The small molecule below binds the protein below.
Small molecule (SMILES): Nc1nccc(Nc2cc(-c3cc4ccccc4o3)c3[nH]ncc3c2)n1

Binding-site contacts:
Ligand atom C13 contacts residue THR166 of chain 1.J at 4.0 Å.
Ligand atom C19 contacts residue ASP167 of chain 1.J at 3.4 Å.
Ligand atom C15 contacts residue LEU153 of chain 1.J at 3.8 Å (hydrophobic).
Ligand atom C18 contacts residue LEU153 of chain 1.J at 3.4 Å (hydrophobic).
Ligand atom C4 contacts residue LEU101 of chain 1.J at 3.5 Å (hydrophobic).
Ligand atom N22 contacts residue LYS53 of chain 1.J at 3.0 Å (salt-bridge).
Ligand atom C2 contacts residue ASP102 of chain 1.J at 3.3 Å.
Ligand atom C9 contacts residue LEU153 of chain 1.J at 4.0 Å (hydrophobic).
Ligand atom C8 contacts residue THR166 of chain 1.J at 3.8 Å.
Ligand atom C4 contacts residue ASP102 of chain 1.J at 3.2 Å.
Ligand atom C17 contacts residue LEU153 of chain 1.J at 4.0 Å (hydrophobic).
Ligand atom N23 contacts residue GLU99 of chain 1.J at 3.9 Å.
Ligand atom C19 contacts residue THR166 of chain 1.J at 3.4 Å.
Ligand atom N20 contacts residue HIS68 of chain 1.J at 3.9 Å.
Ligand atom C16 contacts residue LEU153 of chain 1.J at 3.5 Å (hydrophobic).
Ligand atom N21 contacts residue LEU101 of chain 1.J at 2.9 Å (h-bond).
Ligand atom N20 contacts residue ASP167 of chain 1.J at 3.2 Å (salt-bridge).
Ligand atom C10 contacts residue GLU99 of chain 1.J at 4.0 Å.
Ligand atom C6 contacts residue LYS53 of chain 1.J at 3.3 Å.
Ligand atom C10 contacts residue ALA51 of chain 1.J at 3.8 Å (hydrophobic).
Ligand atom C7 contacts residue LEU30 of chain 1.J at 3.0 Å (hydrophobic).
Ligand atom N20 contacts residue THR166 of chain 1.J at 3.1 Å (h-bond).
Ligand atom O26 contacts residue LEU101 of chain 1.J at 2.9 Å (h-bond).
Ligand atom N25 contacts residue VAL38 of chain 1.J at 3.9 Å.
Ligand atom N22 contacts residue ASP167 of chain 1.J at 3.3 Å.
Ligand atom C17 contacts residue LEU30 of chain 1.J at 3.5 Å (hydrophobic).
Ligand atom N21 contacts residue LEU153 of chain 1.J at 3.8 Å.
Ligand atom C18 contacts residue LEU101 of chain 1.J at 4.0 Å (hydrophobic).
Ligand atom C13 contacts residue VAL38 of chain 1.J at 3.6 Å (hydrophobic).
Ligand atom C12 contacts residue LEU101 of chain 1.J at 3.6 Å (hydrophobic).
Ligand atom C5 contacts residue VAL38 of chain 1.J at 3.7 Å (hydrophobic).
Ligand atom C2 contacts residue GLY104 of chain 1.J at 3.8 Å.
Ligand atom C5 contacts residue GLY33 of chain 1.J at 3.8 Å.
Ligand atom C6 contacts residue ASP167 of chain 1.J at 3.7 Å.
Ligand atom O26 contacts residue LEU30 of chain 1.J at 3.9 Å.
Ligand atom N23 contacts residue LEU101 of chain 1.J at 3.2 Å (h-bond).
Ligand atom N20 contacts residue MET98 of chain 1.J at 3.2 Å (h-bond).
Ligand atom N24 contacts residue THR166 of chain 1.J at 3.1 Å (h-bond).
Ligand atom C6 contacts residue GLY33 of chain 1.J at 4.0 Å.
Ligand atom C11 contacts residue LEU30 of chain 1.J at 3.6 Å (hydrophobic).

Sequence of chain 1.J:
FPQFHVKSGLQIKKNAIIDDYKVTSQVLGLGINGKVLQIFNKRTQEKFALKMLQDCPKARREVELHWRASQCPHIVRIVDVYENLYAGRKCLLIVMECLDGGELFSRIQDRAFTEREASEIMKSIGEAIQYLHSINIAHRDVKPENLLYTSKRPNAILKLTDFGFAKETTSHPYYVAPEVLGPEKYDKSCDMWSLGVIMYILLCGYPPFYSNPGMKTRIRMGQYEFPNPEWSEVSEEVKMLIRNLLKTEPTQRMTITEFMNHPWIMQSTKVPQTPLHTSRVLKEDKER